Binding-site contacts:
Ligand atom C3' contacts residue PHE277 of chain 3.A at 3.6 Å (hydrophobic).
Ligand atom OP1 contacts residue ARG10 of chain 3.A at 3.8 Å.
Ligand atom C1' contacts residue PHE277 of chain 3.A at 3.9 Å (hydrophobic).
Ligand atom O3' contacts residue PHE277 of chain 3.A at 4.1 Å.
Ligand atom C2' contacts residue PHE277 of chain 3.A at 2.8 Å (hydrophobic).
Ligand atom OP1 contacts residue PHE277 of chain 3.A at 4.1 Å.

Sequence of chain 3.A:
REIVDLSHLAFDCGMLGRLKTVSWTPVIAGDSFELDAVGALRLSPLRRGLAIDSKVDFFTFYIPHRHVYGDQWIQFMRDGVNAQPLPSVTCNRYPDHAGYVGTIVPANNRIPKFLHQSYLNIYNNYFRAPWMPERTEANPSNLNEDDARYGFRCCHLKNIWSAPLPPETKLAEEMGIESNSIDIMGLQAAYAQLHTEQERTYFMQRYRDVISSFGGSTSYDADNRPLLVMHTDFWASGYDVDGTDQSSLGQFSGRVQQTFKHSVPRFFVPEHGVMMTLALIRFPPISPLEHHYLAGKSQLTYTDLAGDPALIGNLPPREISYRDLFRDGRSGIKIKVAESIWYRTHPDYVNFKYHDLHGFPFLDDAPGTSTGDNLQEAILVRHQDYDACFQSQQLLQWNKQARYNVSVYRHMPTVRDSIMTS

A small-molecule ligand and the protein it binds are described below.
Small molecule (SMILES): Nc1ccn([C@H]2C[C@H](O)[C@@H](COP(=O)(O)O)O2)c(=O)n1